This small molecule binds to this protein.
Small molecule (SMILES): CC1=Nc2ccc(C(=O)N3CCN(C(=O)NC(C)(C)C)CC3)cc2C1(C)C

Binding-site contacts:
Ligand atom C2 contacts residue ILE112 of chain 1.A at 3.9 Å (hydrophobic).
Ligand atom N1 contacts residue ILE112 of chain 1.A at 3.4 Å.
Ligand atom C7 contacts residue TYR59 of chain 1.A at 3.9 Å (hydrophobic).
Ligand atom C10 contacts residue TYR62 of chain 1.A at 4.1 Å (hydrophobic).
Ligand atom C3 contacts residue ILE112 of chain 1.A at 3.4 Å (hydrophobic).
Ligand atom C3 contacts residue SER101 of chain 1.A at 3.9 Å.
Ligand atom C5 contacts residue SER110 of chain 1.A at 3.7 Å.
Ligand atom C8 contacts residue TYR104 of chain 1.A at 4.0 Å (hydrophobic).
Ligand atom C11 contacts residue TYR59 of chain 1.A at 4.1 Å (hydrophobic).
Ligand atom O1 contacts residue SER110 of chain 1.A at 4.1 Å.
Ligand atom C13 contacts residue PRO106 of chain 1.A at 3.7 Å (hydrophobic).
Ligand atom C14 contacts residue TYR104 of chain 1.A at 3.2 Å (hydrophobic).
Ligand atom C10 contacts residue VAL54 of chain 1.A at 4.2 Å (hydrophobic).
Ligand atom C4 contacts residue THR105 of chain 1.A at 4.0 Å.
Ligand atom C4 contacts residue SER101 of chain 1.A at 3.8 Å.
Ligand atom C5 contacts residue THR105 of chain 1.A at 3.7 Å.
Ligand atom C1 contacts residue PHE50 of chain 1.A at 3.8 Å (hydrophobic).
Ligand atom C21 contacts residue ASP61 of chain 1.A at 3.7 Å.
Ligand atom C15 contacts residue TYR59 of chain 1.A at 3.9 Å (hydrophobic).
Ligand atom C17 contacts residue TYR104 of chain 1.A at 3.8 Å (hydrophobic).
Ligand atom C14 contacts residue PRO106 of chain 1.A at 3.7 Å (hydrophobic).
Ligand atom N2 contacts residue PRO106 of chain 1.A at 3.6 Å.
Ligand atom C12 contacts residue PRO106 of chain 1.A at 4.0 Å (hydrophobic).
Ligand atom C2 contacts residue SER101 of chain 1.A at 4.0 Å.
Ligand atom O2 contacts residue ASP61 of chain 1.A at 3.4 Å (salt-bridge).
Ligand atom O2 contacts residue TYR104 of chain 1.A at 2.6 Å (h-bond).
Ligand atom C8 contacts residue ILE112 of chain 1.A at 3.9 Å (hydrophobic).
Ligand atom C16 contacts residue PRO106 of chain 1.A at 3.8 Å (hydrophobic).
Ligand atom C7 contacts residue ILE112 of chain 1.A at 4.0 Å (hydrophobic).
Ligand atom O2 contacts residue TYR59 of chain 1.A at 3.8 Å.
Ligand atom C19 contacts residue ASP61 of chain 1.A at 3.2 Å.
Ligand atom C13 contacts residue TYR104 of chain 1.A at 3.1 Å (hydrophobic).
Ligand atom C7 contacts residue TYR104 of chain 1.A at 3.9 Å (hydrophobic).
Ligand atom C10 contacts residue TYR104 of chain 1.A at 3.5 Å (hydrophobic).
Ligand atom N3 contacts residue TYR104 of chain 1.A at 3.9 Å.
Ligand atom C11 contacts residue ILE112 of chain 1.A at 3.9 Å (hydrophobic).
Ligand atom C4 contacts residue ILE112 of chain 1.A at 3.7 Å (hydrophobic).
Ligand atom N3 contacts residue TYR59 of chain 1.A at 4.2 Å.
Ligand atom C18 contacts residue ASP61 of chain 1.A at 4.0 Å.
Ligand atom N1 contacts residue SER101 of chain 1.A at 3.0 Å (h-bond).

Sequence of chain 1.A:
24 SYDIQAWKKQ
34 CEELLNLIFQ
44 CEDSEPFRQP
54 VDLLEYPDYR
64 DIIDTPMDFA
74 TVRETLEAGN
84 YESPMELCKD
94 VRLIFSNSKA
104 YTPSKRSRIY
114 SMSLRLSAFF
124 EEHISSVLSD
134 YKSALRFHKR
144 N